Sequence of chain 1.D:
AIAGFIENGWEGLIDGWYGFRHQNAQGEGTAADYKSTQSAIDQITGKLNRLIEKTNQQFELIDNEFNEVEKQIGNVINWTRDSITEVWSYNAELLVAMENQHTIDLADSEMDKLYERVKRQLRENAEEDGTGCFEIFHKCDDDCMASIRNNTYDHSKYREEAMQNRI

Binding-site contacts:
Ligand atom N2 contacts residue ASN79 of chain 1.D at 4.2 Å.
Ligand atom O7 contacts residue ASN82 of chain 1.D at 4.4 Å.
Ligand atom C8 contacts residue ASN79 of chain 1.D at 3.0 Å.
Ligand atom O6 contacts residue ARG295 of chain 1.C at 4.1 Å.
Ligand atom O5 contacts residue ASN82 of chain 1.D at 2.3 Å (h-bond).
Ligand atom O7 contacts residue ASN79 of chain 1.D at 3.6 Å (h-bond).
Ligand atom O3 contacts residue GLU72 of chain 1.D at 4.5 Å.
Ligand atom N2 contacts residue ASN82 of chain 1.D at 3.1 Å (h-bond).
Ligand atom C2 contacts residue ASN82 of chain 1.D at 2.5 Å.
Ligand atom C4 contacts residue ASN82 of chain 1.D at 4.2 Å.
Ligand atom C7 contacts residue ASN79 of chain 1.D at 3.4 Å.
Ligand atom C7 contacts residue ASN82 of chain 1.D at 4.0 Å.
Ligand atom C8 contacts residue LYS75 of chain 1.D at 4.0 Å.
Ligand atom C8 contacts residue GLU72 of chain 1.D at 4.1 Å.
Ligand atom C5 contacts residue ASN82 of chain 1.D at 3.6 Å.
Ligand atom N2 contacts residue GLU72 of chain 1.D at 4.2 Å.
Ligand atom C3 contacts residue ASN82 of chain 1.D at 3.9 Å.
Ligand atom C1 contacts residue ASN82 of chain 1.D at 1.5 Å.

The small molecule below binds the protein below.
Small molecule (SMILES): CC(=O)N[C@@H]1[C@@H](O)[C@H](O)[C@@H](CO)O[C@H]1O

Sequence of chain 1.C:
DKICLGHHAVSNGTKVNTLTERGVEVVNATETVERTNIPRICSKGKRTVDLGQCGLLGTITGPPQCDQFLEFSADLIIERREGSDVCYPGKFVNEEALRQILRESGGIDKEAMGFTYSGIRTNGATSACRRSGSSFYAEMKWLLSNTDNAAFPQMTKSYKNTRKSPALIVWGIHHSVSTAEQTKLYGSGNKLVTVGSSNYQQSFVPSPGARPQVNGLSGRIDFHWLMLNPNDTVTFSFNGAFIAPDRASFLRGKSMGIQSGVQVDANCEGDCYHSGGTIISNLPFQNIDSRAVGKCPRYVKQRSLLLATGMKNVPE